Sequence of chain 1.A:
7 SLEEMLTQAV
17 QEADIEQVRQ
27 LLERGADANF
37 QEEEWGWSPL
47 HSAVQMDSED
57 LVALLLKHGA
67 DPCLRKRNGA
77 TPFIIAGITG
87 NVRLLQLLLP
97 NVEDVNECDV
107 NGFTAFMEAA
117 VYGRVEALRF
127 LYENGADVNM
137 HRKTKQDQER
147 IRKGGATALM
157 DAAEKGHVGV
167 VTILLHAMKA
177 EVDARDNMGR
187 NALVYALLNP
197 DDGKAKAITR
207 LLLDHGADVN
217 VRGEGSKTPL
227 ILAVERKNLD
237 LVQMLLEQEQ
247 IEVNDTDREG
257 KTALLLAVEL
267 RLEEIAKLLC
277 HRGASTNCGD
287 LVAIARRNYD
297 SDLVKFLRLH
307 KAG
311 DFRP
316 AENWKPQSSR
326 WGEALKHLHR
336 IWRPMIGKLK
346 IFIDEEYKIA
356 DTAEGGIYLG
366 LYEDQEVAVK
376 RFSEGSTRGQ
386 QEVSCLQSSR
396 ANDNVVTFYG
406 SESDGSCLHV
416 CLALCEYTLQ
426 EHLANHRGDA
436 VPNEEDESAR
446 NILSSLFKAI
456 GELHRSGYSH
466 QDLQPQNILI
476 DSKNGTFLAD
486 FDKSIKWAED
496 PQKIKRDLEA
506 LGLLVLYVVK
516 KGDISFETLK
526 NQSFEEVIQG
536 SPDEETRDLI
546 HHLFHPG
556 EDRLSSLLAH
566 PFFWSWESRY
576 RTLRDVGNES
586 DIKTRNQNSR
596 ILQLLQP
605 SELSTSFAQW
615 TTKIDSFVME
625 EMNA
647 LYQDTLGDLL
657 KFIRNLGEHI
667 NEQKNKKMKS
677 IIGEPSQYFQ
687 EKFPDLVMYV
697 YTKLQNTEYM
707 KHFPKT

Sequence of chain 1.B:
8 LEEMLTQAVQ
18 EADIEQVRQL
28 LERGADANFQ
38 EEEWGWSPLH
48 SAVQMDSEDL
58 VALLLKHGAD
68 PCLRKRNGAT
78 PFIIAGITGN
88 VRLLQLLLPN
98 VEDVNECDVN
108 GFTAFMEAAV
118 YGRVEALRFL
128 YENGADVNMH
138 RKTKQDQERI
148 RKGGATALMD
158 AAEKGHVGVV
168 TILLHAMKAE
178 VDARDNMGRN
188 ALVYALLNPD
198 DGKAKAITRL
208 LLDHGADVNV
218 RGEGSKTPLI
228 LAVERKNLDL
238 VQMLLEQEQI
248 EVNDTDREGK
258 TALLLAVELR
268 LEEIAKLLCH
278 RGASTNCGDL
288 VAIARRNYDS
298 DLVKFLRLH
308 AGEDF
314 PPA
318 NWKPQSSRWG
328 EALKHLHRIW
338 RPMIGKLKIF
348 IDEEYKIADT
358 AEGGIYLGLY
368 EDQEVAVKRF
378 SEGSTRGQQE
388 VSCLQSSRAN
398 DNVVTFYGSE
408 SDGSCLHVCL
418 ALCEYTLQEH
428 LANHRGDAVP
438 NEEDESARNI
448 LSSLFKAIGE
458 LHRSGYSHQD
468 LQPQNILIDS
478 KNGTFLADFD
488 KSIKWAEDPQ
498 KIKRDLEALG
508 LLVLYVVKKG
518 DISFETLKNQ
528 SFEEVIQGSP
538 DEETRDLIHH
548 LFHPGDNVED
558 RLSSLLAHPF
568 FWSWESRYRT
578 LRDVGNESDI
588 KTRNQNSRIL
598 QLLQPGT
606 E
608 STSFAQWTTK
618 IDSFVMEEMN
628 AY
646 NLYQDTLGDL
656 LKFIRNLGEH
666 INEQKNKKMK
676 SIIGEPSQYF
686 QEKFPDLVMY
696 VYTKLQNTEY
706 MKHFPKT

This protein binds this small molecule.
Small molecule (SMILES): Nc1ncnc2c1ncn2[C@@H]1O[C@H](CO[P](=O)(O)O[C@@H]2[C@H](O)[C@@H](CO[P](=O)(O)O[C@@H]3[C@H](O)[C@@H](COP(=O)(O)O)O[C@H]3n3cnc4c(N)ncnc43)O[C@H]2n2cnc3c(N)ncnc32)[C@@H](O)[C@H]1O

Binding-site contacts:
Ligand atom N29 contacts residue TRP43 of chain 1.B at 3.2 Å (h-bond).
Ligand atom O1P contacts residue ARG138 of chain 1.B at 3.2 Å (salt-bridge).
Ligand atom C25 contacts residue TRP43 of chain 1.B at 3.6 Å (hydrophobic).
Ligand atom C6 contacts residue PHE109 of chain 1.B at 3.5 Å (hydrophobic).
Ligand atom OBP contacts residue PHE347 of chain 1.A at 3.6 Å.
Ligand atom C26 contacts residue ARG292 of chain 1.A at 3.0 Å.
Ligand atom C12 contacts residue GLU114 of chain 1.B at 3.2 Å.
Ligand atom OLP contacts residue TRP43 of chain 1.B at 3.6 Å.
Ligand atom C2 contacts residue PHE109 of chain 1.B at 3.2 Å (hydrophobic).
Ligand atom OLP contacts residue TYR295 of chain 1.A at 3.6 Å.
Ligand atom N1 contacts residue GLU114 of chain 1.B at 2.9 Å (salt-bridge).
Ligand atom N21 contacts residue ARG292 of chain 1.A at 3.3 Å (salt-bridge).
Ligand atom N27 contacts residue ARG292 of chain 1.A at 3.4 Å (salt-bridge).
Ligand atom OMP contacts residue TRP43 of chain 1.B at 3.0 Å (h-bond).
Ligand atom OO' contacts residue TRP43 of chain 1.B at 3.3 Å (h-bond).
Ligand atom C12 contacts residue TYR295 of chain 1.A at 3.6 Å (hydrophobic).
Ligand atom N26 contacts residue ARG292 of chain 1.A at 3.1 Å (salt-bridge).
Ligand atom N27 contacts residue TRP43 of chain 1.B at 3.0 Å.
Ligand atom C25 contacts residue ARG292 of chain 1.A at 3.1 Å.
Ligand atom C5 contacts residue PHE109 of chain 1.B at 3.6 Å (hydrophobic).
Ligand atom N1 contacts residue PHE109 of chain 1.B at 3.5 Å.
Ligand atom OC' contacts residue ASN74 of chain 1.B at 3.0 Å (h-bond).
Ligand atom C28 contacts residue TRP43 of chain 1.B at 2.9 Å (hydrophobic).
Ligand atom N11 contacts residue TYR118 of chain 1.B at 3.5 Å (h-bond).
Ligand atom CF' contacts residue ARG338 of chain 1.A at 3.5 Å.
Ligand atom OCP contacts residue ARG338 of chain 1.A at 2.8 Å (salt-bridge).
Ligand atom OMP contacts residue LYS72 of chain 1.B at 3.1 Å.
Ligand atom O3P contacts residue ARG138 of chain 1.B at 3.1 Å (salt-bridge).
Ligand atom O3P contacts residue GLY150 of chain 1.B at 3.5 Å.
Ligand atom N3 contacts residue PHE109 of chain 1.B at 3.4 Å.
Ligand atom O4' contacts residue ASN107 of chain 1.B at 3.5 Å.
Ligand atom C4 contacts residue PHE109 of chain 1.B at 3.5 Å (hydrophobic).
Ligand atom N6 contacts residue GLU114 of chain 1.B at 3.2 Å (salt-bridge).
Ligand atom P contacts residue ARG138 of chain 1.B at 3.5 Å.
Ligand atom C24 contacts residue TRP43 of chain 1.B at 3.6 Å (hydrophobic).
Ligand atom C6 contacts residue GLU114 of chain 1.B at 3.5 Å.
Ligand atom C22 contacts residue ARG292 of chain 1.A at 3.4 Å.
Ligand atom OD' contacts residue TRP41 of chain 1.B at 3.5 Å.
Ligand atom C2 contacts residue GLU114 of chain 1.B at 3.5 Å.
Ligand atom N23 contacts residue ARG292 of chain 1.A at 3.6 Å (salt-bridge).